Sequence of chain 1.E:
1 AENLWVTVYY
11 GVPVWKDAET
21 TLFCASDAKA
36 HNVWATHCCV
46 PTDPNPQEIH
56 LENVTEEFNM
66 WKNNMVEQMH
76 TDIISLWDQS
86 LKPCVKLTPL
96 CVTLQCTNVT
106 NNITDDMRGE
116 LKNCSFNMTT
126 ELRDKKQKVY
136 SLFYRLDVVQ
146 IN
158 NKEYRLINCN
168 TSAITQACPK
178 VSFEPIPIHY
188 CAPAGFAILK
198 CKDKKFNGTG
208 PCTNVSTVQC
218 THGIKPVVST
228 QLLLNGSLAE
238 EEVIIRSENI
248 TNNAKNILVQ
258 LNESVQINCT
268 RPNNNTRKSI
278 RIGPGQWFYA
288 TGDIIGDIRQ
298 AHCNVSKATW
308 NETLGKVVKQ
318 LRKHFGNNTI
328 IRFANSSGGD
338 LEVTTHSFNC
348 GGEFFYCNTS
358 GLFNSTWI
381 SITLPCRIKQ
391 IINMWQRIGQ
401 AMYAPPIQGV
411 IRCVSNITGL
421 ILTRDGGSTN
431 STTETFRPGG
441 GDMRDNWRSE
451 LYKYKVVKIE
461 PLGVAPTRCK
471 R

The small molecule below binds the protein below.
Small molecule (SMILES): CC(=O)N[C@@H]1[C@@H](O)[C@H](O)[C@@H](CO)O[C@H]1O

Binding-site contacts:
Ligand atom C3 contacts residue ASN361 of chain 1.E at 3.8 Å.
Ligand atom C7 contacts residue NAG2 of chain 1.X at 4.1 Å.
Ligand atom C1 contacts residue ASN361 of chain 1.E at 1.5 Å.
Ligand atom O5 contacts residue ASN361 of chain 1.E at 2.4 Å (h-bond).
Ligand atom C8 contacts residue NAG2 of chain 1.X at 4.0 Å.
Ligand atom O7 contacts residue ASN361 of chain 1.E at 3.7 Å.
Ligand atom C8 contacts residue ASN361 of chain 1.E at 4.5 Å.
Ligand atom C8 contacts residue SER357 of chain 1.E at 3.7 Å.
Ligand atom C8 contacts residue NAG1 of chain 1.X at 4.4 Å.
Ligand atom N2 contacts residue NAG2 of chain 1.X at 4.3 Å.
Ligand atom C2 contacts residue ASN361 of chain 1.E at 2.4 Å.
Ligand atom C5 contacts residue ASN361 of chain 1.E at 3.7 Å.
Ligand atom N2 contacts residue ASN361 of chain 1.E at 2.9 Å (h-bond).
Ligand atom O3 contacts residue NAG2 of chain 1.X at 3.4 Å.
Ligand atom C4 contacts residue ASN361 of chain 1.E at 4.2 Å.
Ligand atom C7 contacts residue ASN361 of chain 1.E at 3.5 Å.
Ligand atom O7 contacts residue NAG2 of chain 1.X at 4.4 Å.